Sequence of chain 1.A:
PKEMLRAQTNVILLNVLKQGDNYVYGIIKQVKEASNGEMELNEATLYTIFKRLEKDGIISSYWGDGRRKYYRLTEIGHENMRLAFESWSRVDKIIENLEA

Binding-site contacts:
Ligand atom C2 contacts residue CU1 of chain 1.C at 3.1 Å.
Ligand atom C4 contacts residue TRP96 of chain 1.A at 3.3 Å (hydrophobic).
Ligand atom C6 contacts residue TRP96 of chain 1.A at 3.5 Å (hydrophobic).
Ligand atom N1 contacts residue PHN1 of chain 2.B at 0.3 Å (h-bond).
Ligand atom C6A contacts residue TRP96 of chain 1.A at 3.4 Å (hydrophobic).
Ligand atom C1A contacts residue TRP96 of chain 1.A at 3.6 Å (hydrophobic).
Ligand atom C10 contacts residue PHN1 of chain 2.B at 0.2 Å.
Ligand atom C6 contacts residue TRP96 of chain 2.A at 3.2 Å (hydrophobic).
Ligand atom C5 contacts residue TRP96 of chain 1.A at 3.3 Å (hydrophobic).
Ligand atom N1 contacts residue CU1 of chain 1.C at 2.0 Å.
Ligand atom C4A contacts residue TRP96 of chain 1.A at 3.4 Å (hydrophobic).
Ligand atom C8 contacts residue PHN1 of chain 2.B at 0.2 Å.
Ligand atom C10 contacts residue TRP96 of chain 1.A at 3.5 Å (hydrophobic).
Ligand atom C10 contacts residue CU1 of chain 2.C at 2.8 Å.
Ligand atom C6A contacts residue PHN1 of chain 2.B at 0.2 Å.
Ligand atom C2 contacts residue CU1 of chain 2.C at 3.1 Å.
Ligand atom N10 contacts residue CU1 of chain 1.C at 2.0 Å.
Ligand atom C3 contacts residue TRP96 of chain 1.A at 3.5 Å (hydrophobic).
Ligand atom C1A contacts residue CU1 of chain 1.C at 2.8 Å.
Ligand atom C3 contacts residue PHN1 of chain 2.B at 0.2 Å.
Ligand atom C4A contacts residue TRP96 of chain 2.A at 3.4 Å (hydrophobic).
Ligand atom C1A contacts residue CU1 of chain 2.C at 2.8 Å.
Ligand atom N10 contacts residue CU1 of chain 2.C at 2.1 Å.
Ligand atom N10 contacts residue PHN1 of chain 2.B at 0.3 Å (h-bond).
Ligand atom C1A contacts residue PHN1 of chain 2.B at 0.2 Å.
Ligand atom N1 contacts residue CU1 of chain 2.C at 2.0 Å.
Ligand atom C4A contacts residue PHN1 of chain 2.B at 0.2 Å.
Ligand atom C7 contacts residue TRP96 of chain 2.A at 3.3 Å (hydrophobic).
Ligand atom C5 contacts residue TRP96 of chain 2.A at 3.3 Å (hydrophobic).
Ligand atom C2 contacts residue PHN1 of chain 2.B at 0.3 Å.
Ligand atom C9 contacts residue CU1 of chain 2.C at 3.2 Å.
Ligand atom C4 contacts residue PHN1 of chain 2.B at 0.2 Å.
Ligand atom C7 contacts residue PHN1 of chain 2.B at 0.2 Å.
Ligand atom C6A contacts residue TRP96 of chain 2.A at 3.4 Å (hydrophobic).
Ligand atom C5 contacts residue PHN1 of chain 2.B at 0.3 Å.
Ligand atom C9 contacts residue CU1 of chain 1.C at 3.1 Å.
Ligand atom C9 contacts residue PHN1 of chain 2.B at 0.3 Å.
Ligand atom C10 contacts residue CU1 of chain 1.C at 2.8 Å.
Ligand atom C6 contacts residue PHN1 of chain 2.B at 0.3 Å.
Ligand atom C8 contacts residue TRP96 of chain 2.A at 3.6 Å (hydrophobic).

Sequence of chain 2.A:
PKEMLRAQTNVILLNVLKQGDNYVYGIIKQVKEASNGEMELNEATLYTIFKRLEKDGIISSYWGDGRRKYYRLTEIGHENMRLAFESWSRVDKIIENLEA

This protein binds this small molecule.
Small molecule (SMILES): c1cnc2c(c1)ccc1cccnc12